Sequence of chain 1.A:
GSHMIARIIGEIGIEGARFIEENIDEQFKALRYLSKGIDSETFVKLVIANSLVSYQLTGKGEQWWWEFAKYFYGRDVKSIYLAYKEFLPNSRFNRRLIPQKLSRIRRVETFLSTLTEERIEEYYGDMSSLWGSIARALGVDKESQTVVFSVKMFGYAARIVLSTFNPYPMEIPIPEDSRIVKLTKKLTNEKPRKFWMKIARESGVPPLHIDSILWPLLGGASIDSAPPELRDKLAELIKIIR

The small molecule below binds the protein below.
Small molecule (SMILES): Cc1cn([C@H]2C[C@H](O[P](=O)(O)OC[C@H]3O[C@@H](n4ccc(N)nc4=O)C[C@@H]3O[P](=O)(O)OC[C@H]3O[C@@H](n4cc(C)c(=O)[nH]c4=O)C[C@@H]3O)[C@@H](CO[P](=O)(O)O[C@H]3C[C@H](n4cc(C)c(=O)[nH]c4=O)O[C@@H]3CO[P](=O)(O)O[C@H]3C[C@H](n4cc(C)c(=O)[nH]c4=O)O[C@@H]3CO[P](=O)(O)O[C@H]3C[C@H](n4c(=O)[nH]c5c(=O)[nH]c(N)nc54)O[C@@H]3CO[P](=O)(O)O[C@H]3C[C@H](n4cc(C)c(=O)[nH]c4=O)O[C@@H]3CO[P](=O)(O)O[C@H]3C[C@H](n4cc(C)c(=O)[nH]c4=O)O[C@@H]3CO[P](=O)(O)O[C@H]3C[C@H](n4cc(C)c(=O)[nH]c4=O)O[C@@H]3CO)O2)c(=O)[nH]c1=O

Binding-site contacts:
Ligand atom N1 contacts residue ASP211 of chain 1.A at 2.6 Å (salt-bridge).
Ligand atom N3 contacts residue DA5 of chain 1.C at 2.8 Å (h-bond).
Ligand atom N3 contacts residue DA1 of chain 1.C at 2.5 Å (h-bond).
Ligand atom O4 contacts residue DA7 of chain 1.C at 2.9 Å (h-bond).
Ligand atom O4 contacts residue DA4 of chain 1.C at 3.1 Å (h-bond).
Ligand atom N2 contacts residue ASP211 of chain 1.A at 2.7 Å (salt-bridge).
Ligand atom OP1 contacts residue ARG104 of chain 1.A at 2.9 Å (salt-bridge).
Ligand atom OP1 contacts residue SER178 of chain 1.A at 2.9 Å (h-bond).
Ligand atom OP1 contacts residue ARG107 of chain 1.A at 2.8 Å (salt-bridge).
Ligand atom N3 contacts residue DA4 of chain 1.C at 2.8 Å (h-bond).
Ligand atom O3' contacts residue ARG104 of chain 1.A at 3.2 Å (salt-bridge).
Ligand atom N3 contacts residue ASP177 of chain 1.A at 3.1 Å.
Ligand atom O6 contacts residue GLN27 of chain 1.A at 2.9 Å (h-bond).
Ligand atom OP2 contacts residue GLN56 of chain 1.A at 3.0 Å (h-bond).
Ligand atom N3 contacts residue DA8 of chain 1.C at 2.8 Å (h-bond).
Ligand atom N4 contacts residue DG2 of chain 1.C at 2.8 Å (h-bond).
Ligand atom O4 contacts residue DA1 of chain 1.C at 2.6 Å (h-bond).
Ligand atom OP2 contacts residue ARG179 of chain 1.A at 2.9 Å (salt-bridge).
Ligand atom OP1 contacts residue ARG179 of chain 1.A at 2.8 Å (salt-bridge).
Ligand atom OP1 contacts residue THR146 of chain 1.A at 2.7 Å (h-bond).
Ligand atom C2 contacts residue DA1 of chain 1.C at 3.1 Å.
Ligand atom C6 contacts residue LEU57 of chain 1.A at 3.2 Å (hydrophobic).
Ligand atom O4 contacts residue DA3 of chain 1.C at 3.1 Å (h-bond).
Ligand atom O4 contacts residue DA5 of chain 1.C at 3.0 Å (h-bond).
Ligand atom N4 contacts residue DA1 of chain 1.C at 3.2 Å (h-bond).
Ligand atom N2 contacts residue PRO175 of chain 1.A at 3.2 Å (h-bond).
Ligand atom OP1 contacts residue GLY61 of chain 1.A at 2.8 Å (h-bond).
Ligand atom O2 contacts residue DA5 of chain 1.C at 3.2 Å.
Ligand atom N3 contacts residue DA7 of chain 1.C at 2.8 Å (h-bond).
Ligand atom N7 contacts residue TRP215 of chain 1.A at 3.2 Å.
Ligand atom C4 contacts residue DA1 of chain 1.C at 3.2 Å.
Ligand atom O2 contacts residue DG2 of chain 1.C at 2.7 Å (h-bond).
Ligand atom C4 contacts residue TRP215 of chain 1.A at 3.2 Å (hydrophobic).
Ligand atom O4' contacts residue ASP177 of chain 1.A at 2.6 Å (salt-bridge).
Ligand atom O4 contacts residue DG2 of chain 1.C at 3.1 Å (h-bond).
Ligand atom N3 contacts residue DA3 of chain 1.C at 2.8 Å (h-bond).
Ligand atom O2 contacts residue GLY59 of chain 1.A at 3.2 Å.
Ligand atom N7 contacts residue GLN27 of chain 1.A at 2.6 Å (h-bond).
Ligand atom O2 contacts residue DA1 of chain 1.C at 3.0 Å (h-bond).
Ligand atom N3 contacts residue DG2 of chain 1.C at 2.8 Å (h-bond).